A protein and the small-molecule ligand that binds it are described below.
Small molecule (SMILES): O=P(O)(O)OC[C@H](O)[C@@H](O)c1cnc[nH]1

Binding-site contacts:
Ligand atom C5 contacts residue GLU76 of chain 1.D at 3.8 Å.
Ligand atom N3 contacts residue HIS72 of chain 1.D at 3.6 Å (h-bond).
Ligand atom N3 contacts residue MN1 of chain 1.KA at 2.6 Å.
Ligand atom C6 contacts residue HIS169 of chain 1.S at 3.7 Å.
Ligand atom C3 contacts residue HIS73 of chain 1.D at 3.5 Å.
Ligand atom C6 contacts residue MN1 of chain 1.KA at 3.4 Å.
Ligand atom P6 contacts residue ARG98 of chain 1.W at 4.0 Å.
Ligand atom O1 contacts residue HIS46 of chain 1.S at 4.0 Å.
Ligand atom O1 contacts residue MN1 of chain 1.HC at 3.1 Å.
Ligand atom N1 contacts residue HIS73 of chain 1.D at 3.4 Å (h-bond).
Ligand atom C6 contacts residue HIS168 of chain 1.S at 3.7 Å.
Ligand atom C5 contacts residue HIS73 of chain 1.D at 4.2 Å.
Ligand atom O1 contacts residue GLU20 of chain 1.D at 3.9 Å.
Ligand atom O5 contacts residue ARG98 of chain 1.W at 3.7 Å.
Ligand atom O5 contacts residue LYS176 of chain 1.S at 3.5 Å (salt-bridge).
Ligand atom C2 contacts residue GLU20 of chain 1.D at 3.7 Å.
Ligand atom N1 contacts residue MN1 of chain 1.HC at 2.4 Å.
Ligand atom O4 contacts residue ARG120 of chain 1.W at 3.4 Å (salt-bridge).
Ligand atom N1 contacts residue HIS168 of chain 1.S at 3.6 Å.
Ligand atom C3 contacts residue MN1 of chain 1.HC at 3.5 Å.
Ligand atom P6 contacts residue LYS176 of chain 1.S at 4.3 Å.
Ligand atom C1 contacts residue ARG120 of chain 1.W at 4.2 Å.
Ligand atom C3 contacts residue GLU172 of chain 1.S at 4.0 Å.
Ligand atom O1 contacts residue GLU172 of chain 1.S at 3.0 Å (salt-bridge).
Ligand atom N1 contacts residue GLU172 of chain 1.S at 3.1 Å (salt-bridge).
Ligand atom N3 contacts residue GLU76 of chain 1.D at 3.6 Å.
Ligand atom C6 contacts residue GLU172 of chain 1.S at 3.8 Å.
Ligand atom C6 contacts residue HIS73 of chain 1.D at 4.2 Å.
Ligand atom C4 contacts residue MN1 of chain 1.HC at 3.2 Å.
Ligand atom C6 contacts residue HIS72 of chain 1.D at 3.7 Å.
Ligand atom C4 contacts residue HIS73 of chain 1.D at 3.5 Å.
Ligand atom C6 contacts residue MN1 of chain 1.HC at 3.4 Å.
Ligand atom C5 contacts residue MN1 of chain 1.KA at 3.5 Å.
Ligand atom N3 contacts residue HIS169 of chain 1.S at 3.6 Å.
Ligand atom O4 contacts residue ARG98 of chain 1.W at 3.4 Å (salt-bridge).
Ligand atom C4 contacts residue GLU172 of chain 1.S at 3.9 Å.
Ligand atom C3 contacts residue GLU20 of chain 1.D at 3.6 Å.
Ligand atom O5 contacts residue HIS54 of chain 1.S at 4.2 Å.
Ligand atom O2 contacts residue GLU20 of chain 1.D at 3.9 Å.
Ligand atom O1 contacts residue HIS73 of chain 1.D at 3.9 Å.

Sequence of chain 1.S:
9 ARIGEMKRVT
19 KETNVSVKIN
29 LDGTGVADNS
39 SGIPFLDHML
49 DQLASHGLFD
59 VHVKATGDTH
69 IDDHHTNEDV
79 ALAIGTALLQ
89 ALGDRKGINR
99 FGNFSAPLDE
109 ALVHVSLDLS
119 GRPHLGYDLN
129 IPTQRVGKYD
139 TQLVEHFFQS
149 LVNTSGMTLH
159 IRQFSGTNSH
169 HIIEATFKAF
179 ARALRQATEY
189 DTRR

Sequence of chain 1.D:
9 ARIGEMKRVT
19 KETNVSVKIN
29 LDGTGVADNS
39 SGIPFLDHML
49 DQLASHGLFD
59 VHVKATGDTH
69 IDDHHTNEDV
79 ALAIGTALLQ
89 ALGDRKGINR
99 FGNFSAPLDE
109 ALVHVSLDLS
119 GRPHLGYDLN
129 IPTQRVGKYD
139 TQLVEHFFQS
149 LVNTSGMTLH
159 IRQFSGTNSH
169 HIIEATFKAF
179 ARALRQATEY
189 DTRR

Sequence of chain 1.W:
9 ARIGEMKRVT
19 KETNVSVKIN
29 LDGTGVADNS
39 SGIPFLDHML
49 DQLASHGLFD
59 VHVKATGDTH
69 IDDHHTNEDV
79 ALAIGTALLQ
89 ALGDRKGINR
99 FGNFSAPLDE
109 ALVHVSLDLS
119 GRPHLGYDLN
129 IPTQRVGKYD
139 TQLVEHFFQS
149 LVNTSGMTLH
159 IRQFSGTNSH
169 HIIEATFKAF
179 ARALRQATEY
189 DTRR